Binding-site contacts:
Ligand atom O3B contacts residue SER180 of chain 1.A at 3.6 Å (h-bond).
Ligand atom O1A contacts residue ASP192 of chain 1.A at 3.0 Å (salt-bridge).
Ligand atom O2 contacts residue ASN279 of chain 1.A at 2.9 Å (h-bond).
Ligand atom C2' contacts residue ASN279 of chain 1.A at 3.5 Å.
Ligand atom C2' contacts residue TYR271 of chain 1.A at 3.3 Å (hydrophobic).
Ligand atom C4 contacts residue ASP276 of chain 1.A at 3.5 Å.
Ligand atom C2' contacts residue GLY274 of chain 1.A at 3.5 Å.
Ligand atom N3 contacts residue ASP276 of chain 1.A at 3.6 Å.
Ligand atom PA contacts residue MG1 of chain 1.G at 3.3 Å.
Ligand atom O2B contacts residue SER180 of chain 1.A at 3.0 Å (h-bond).
Ligand atom PA contacts residue MG1 of chain 1.F at 3.3 Å.
Ligand atom O3G contacts residue ASP190 of chain 1.A at 2.8 Å (salt-bridge).
Ligand atom O2B contacts residue ASP192 of chain 1.A at 2.9 Å (salt-bridge).
Ligand atom O2G contacts residue SER180 of chain 1.A at 2.6 Å (h-bond).
Ligand atom PG contacts residue SER180 of chain 1.A at 3.6 Å.
Ligand atom O5' contacts residue MG1 of chain 1.G at 3.6 Å.
Ligand atom N3A contacts residue MG1 of chain 1.F at 3.4 Å.
Ligand atom O3G contacts residue MG1 of chain 1.F at 2.1 Å.
Ligand atom O3' contacts residue ARG183 of chain 1.A at 3.5 Å (salt-bridge).
Ligand atom O3' contacts residue GLY274 of chain 1.A at 3.3 Å.
Ligand atom PG contacts residue MG1 of chain 1.F at 3.3 Å.
Ligand atom O3B contacts residue MG1 of chain 1.F at 3.4 Å.
Ligand atom C5' contacts residue ASP192 of chain 1.A at 3.6 Å.
Ligand atom O3' contacts residue PHE272 of chain 1.A at 3.7 Å.
Ligand atom PB contacts residue MG1 of chain 1.F at 3.0 Å.
Ligand atom O2A contacts residue MG1 of chain 1.G at 3.7 Å.
Ligand atom O2 contacts residue TYR271 of chain 1.A at 3.3 Å.
Ligand atom O2G contacts residue SER188 of chain 1.A at 3.7 Å.
Ligand atom O3' contacts residue THR273 of chain 1.A at 3.4 Å (h-bond).
Ligand atom O2B contacts residue GLY179 of chain 1.A at 3.3 Å.
Ligand atom O1B contacts residue ARG183 of chain 1.A at 2.9 Å (salt-bridge).
Ligand atom C5 contacts residue ASP276 of chain 1.A at 3.7 Å.
Ligand atom O1A contacts residue MG1 of chain 1.F at 2.3 Å.
Ligand atom O1A contacts residue MG1 of chain 1.G at 2.1 Å.
Ligand atom O2G contacts residue GLY189 of chain 1.A at 2.9 Å (h-bond).
Ligand atom O1A contacts residue ASP190 of chain 1.A at 3.2 Å (salt-bridge).
Ligand atom O2B contacts residue MG1 of chain 1.F at 1.9 Å.
Ligand atom C4' contacts residue PHE272 of chain 1.A at 3.5 Å (hydrophobic).
Ligand atom C1' contacts residue TYR271 of chain 1.A at 3.6 Å (hydrophobic).
Ligand atom O1B contacts residue SER180 of chain 1.A at 3.7 Å.

The protein below binds the small molecule below.
Small molecule (SMILES): O=c1ccn([C@H]2C[C@H](O)[C@@H](CO[P](=O)(O)N[P](=O)(O)OP(=O)(O)O)O2)c(=O)[nH]1

Sequence of chain 1.A:
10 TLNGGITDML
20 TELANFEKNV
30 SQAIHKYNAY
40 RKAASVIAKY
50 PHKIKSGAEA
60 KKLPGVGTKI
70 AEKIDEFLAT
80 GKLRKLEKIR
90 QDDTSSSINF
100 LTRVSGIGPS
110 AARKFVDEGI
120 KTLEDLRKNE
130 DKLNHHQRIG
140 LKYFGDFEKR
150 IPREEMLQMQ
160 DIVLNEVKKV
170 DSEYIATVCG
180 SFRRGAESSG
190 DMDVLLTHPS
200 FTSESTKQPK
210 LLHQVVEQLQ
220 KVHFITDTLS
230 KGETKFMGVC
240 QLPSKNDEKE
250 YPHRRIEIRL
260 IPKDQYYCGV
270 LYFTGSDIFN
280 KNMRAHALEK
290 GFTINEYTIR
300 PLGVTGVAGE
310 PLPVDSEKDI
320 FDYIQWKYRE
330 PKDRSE